Sequence of chain 1.C:
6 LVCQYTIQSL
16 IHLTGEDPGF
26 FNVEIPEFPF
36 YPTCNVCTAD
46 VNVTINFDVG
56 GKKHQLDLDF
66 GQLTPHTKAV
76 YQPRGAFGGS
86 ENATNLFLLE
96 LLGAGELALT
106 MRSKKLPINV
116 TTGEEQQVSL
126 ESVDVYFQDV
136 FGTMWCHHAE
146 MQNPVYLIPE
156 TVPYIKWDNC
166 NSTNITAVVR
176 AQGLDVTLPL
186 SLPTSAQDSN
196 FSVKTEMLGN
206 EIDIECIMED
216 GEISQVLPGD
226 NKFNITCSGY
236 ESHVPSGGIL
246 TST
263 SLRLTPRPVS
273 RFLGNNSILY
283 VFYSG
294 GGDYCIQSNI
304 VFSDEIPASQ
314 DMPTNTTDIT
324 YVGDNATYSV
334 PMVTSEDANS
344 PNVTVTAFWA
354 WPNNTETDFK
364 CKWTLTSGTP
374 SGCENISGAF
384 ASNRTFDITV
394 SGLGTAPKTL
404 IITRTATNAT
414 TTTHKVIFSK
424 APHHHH

This protein binds this small molecule.
Small molecule (SMILES): CC(=O)N[C@@H]1[C@@H](O)[C@H](O)[C@@H](CO)O[C@H]1O

Binding-site contacts:
Ligand atom C8 contacts residue ASN229 of chain 1.C at 3.3 Å.
Ligand atom N2 contacts residue ASN229 of chain 1.C at 2.9 Å (h-bond).
Ligand atom O5 contacts residue ASN229 of chain 1.C at 2.4 Å (h-bond).
Ligand atom C4 contacts residue ASN229 of chain 1.C at 4.2 Å.
Ligand atom C3 contacts residue ASN229 of chain 1.C at 3.8 Å.
Ligand atom C8 contacts residue LYS227 of chain 1.C at 4.5 Å.
Ligand atom C8 contacts residue PHE228 of chain 1.C at 4.0 Å (hydrophobic).
Ligand atom C8 contacts residue ASP215 of chain 1.C at 3.9 Å.
Ligand atom N2 contacts residue ASP215 of chain 1.C at 4.1 Å.
Ligand atom C5 contacts residue ASN229 of chain 1.C at 3.6 Å.
Ligand atom O7 contacts residue ASN229 of chain 1.C at 3.2 Å (h-bond).
Ligand atom C7 contacts residue ASN229 of chain 1.C at 3.1 Å.
Ligand atom C1 contacts residue ASN229 of chain 1.C at 1.4 Å.
Ligand atom C2 contacts residue ASN229 of chain 1.C at 2.5 Å.